This protein binds this small molecule.
Small molecule (SMILES): Cc1cc(N)nc(CCc2cncc(CCc3cc(C)nc(N)c3)c2)c1

Sequence of chain 1.A:
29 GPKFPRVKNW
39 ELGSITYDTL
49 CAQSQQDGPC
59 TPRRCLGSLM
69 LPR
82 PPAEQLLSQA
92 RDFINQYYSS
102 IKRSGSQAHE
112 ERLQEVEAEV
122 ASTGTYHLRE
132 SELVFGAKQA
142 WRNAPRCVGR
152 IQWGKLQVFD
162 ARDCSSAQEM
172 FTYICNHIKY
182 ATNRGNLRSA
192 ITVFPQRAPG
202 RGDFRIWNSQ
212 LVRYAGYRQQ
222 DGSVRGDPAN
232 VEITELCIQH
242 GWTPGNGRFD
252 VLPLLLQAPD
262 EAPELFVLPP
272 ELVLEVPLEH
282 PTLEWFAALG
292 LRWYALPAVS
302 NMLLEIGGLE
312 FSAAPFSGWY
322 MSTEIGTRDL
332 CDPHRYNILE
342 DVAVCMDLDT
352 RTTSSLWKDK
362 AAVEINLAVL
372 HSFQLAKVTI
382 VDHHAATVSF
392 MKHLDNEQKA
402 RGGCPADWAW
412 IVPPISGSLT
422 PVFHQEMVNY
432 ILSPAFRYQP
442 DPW

Binding-site contacts:
Ligand atom C12 contacts residue HEM1 of chain 1.C at 3.3 Å.
Ligand atom C17 contacts residue HEM1 of chain 1.C at 3.7 Å.
Ligand atom N01 contacts residue GLU325 of chain 1.A at 2.8 Å (salt-bridge).
Ligand atom C06 contacts residue GLU325 of chain 1.A at 3.5 Å.
Ligand atom N02 contacts residue GLU325 of chain 1.A at 2.8 Å (salt-bridge).
Ligand atom N02 contacts residue HEM1 of chain 1.C at 3.2 Å.
Ligand atom N11 contacts residue HEM1 of chain 1.C at 3.4 Å (h-bond).
Ligand atom N11 contacts residue GLN211 of chain 1.A at 3.6 Å (h-bond).
Ligand atom C12 contacts residue GLN211 of chain 1.A at 3.6 Å.
Ligand atom C02 contacts residue HEM1 of chain 1.C at 3.5 Å.
Ligand atom C21 contacts residue TYR439 of chain 1.A at 3.5 Å (hydrophobic).
Ligand atom C15 contacts residue HEM1 of chain 1.C at 3.9 Å.
Ligand atom C08 contacts residue GLU325 of chain 1.A at 3.3 Å.
Ligand atom N23 contacts residue TYR439 of chain 1.A at 3.5 Å.
Ligand atom C16 contacts residue HEM1 of chain 1.C at 3.7 Å.
Ligand atom N23 contacts residue LEU69 of chain 1.A at 3.8 Å.
Ligand atom C27 contacts residue ASN302 of chain 1.A at 3.8 Å.
Ligand atom C22 contacts residue TYR439 of chain 1.A at 3.2 Å (hydrophobic).
Ligand atom C02 contacts residue GLU325 of chain 1.A at 3.6 Å.
Ligand atom C02 contacts residue TRP320 of chain 1.A at 3.8 Å (hydrophobic).
Ligand atom N22 contacts residue TYR439 of chain 1.A at 3.5 Å.
Ligand atom N01 contacts residue HEM1 of chain 1.C at 3.9 Å.
Ligand atom C03 contacts residue HEM1 of chain 1.C at 3.2 Å.
Ligand atom C08 contacts residue HEM1 of chain 1.C at 3.7 Å.
Ligand atom N22 contacts residue MET68 of chain 1.A at 3.1 Å.
Ligand atom C24 contacts residue TYR439 of chain 1.A at 3.8 Å (hydrophobic).
Ligand atom N22 contacts residue LEU69 of chain 1.A at 3.5 Å.
Ligand atom C05 contacts residue VAL300 of chain 1.A at 3.6 Å (hydrophobic).
Ligand atom C07 contacts residue PHE317 of chain 1.A at 3.4 Å (hydrophobic).
Ligand atom C13 contacts residue HEM1 of chain 1.C at 3.4 Å.
Ligand atom C04 contacts residue HEM1 of chain 1.C at 3.9 Å.
Ligand atom C07 contacts residue HEM1 of chain 1.C at 3.4 Å.
Ligand atom C25 contacts residue ASN302 of chain 1.A at 3.7 Å.
Ligand atom C07 contacts residue PRO298 of chain 1.A at 3.8 Å (hydrophobic).
Ligand atom C02 contacts residue PRO298 of chain 1.A at 3.9 Å (hydrophobic).
Ligand atom N02 contacts residue TRP320 of chain 1.A at 2.8 Å (h-bond).
Ligand atom C07 contacts residue GLY319 of chain 1.A at 3.7 Å.
Ligand atom N02 contacts residue TYR321 of chain 1.A at 3.7 Å.
Ligand atom C09 contacts residue VAL300 of chain 1.A at 3.5 Å (hydrophobic).
Ligand atom C14 contacts residue HEM1 of chain 1.C at 3.7 Å.